Sequence of chain 1.B:
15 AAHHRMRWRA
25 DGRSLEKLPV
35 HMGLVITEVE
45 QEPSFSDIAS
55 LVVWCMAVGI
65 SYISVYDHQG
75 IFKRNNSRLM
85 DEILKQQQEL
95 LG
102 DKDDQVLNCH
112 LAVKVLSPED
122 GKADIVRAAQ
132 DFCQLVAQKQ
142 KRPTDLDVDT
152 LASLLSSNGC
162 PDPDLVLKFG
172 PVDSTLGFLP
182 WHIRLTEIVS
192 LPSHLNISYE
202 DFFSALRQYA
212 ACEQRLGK

Binding-site contacts:
Ligand atom O3B contacts residue GLY42 of chain 1.A at 3.1 Å.
Ligand atom O3A contacts residue ASN43 of chain 1.A at 3.3 Å (h-bond).
Ligand atom C4 contacts residue ISY1 of chain 1.C at 3.5 Å.
Ligand atom O3B contacts residue ARG45 of chain 1.A at 2.6 Å (salt-bridge).
Ligand atom O2A contacts residue ARG44 of chain 1.A at 3.4 Å (salt-bridge).
Ligand atom S1 contacts residue GLY42 of chain 1.A at 3.4 Å (h-bond).
Ligand atom PB contacts residue MG1 of chain 1.E at 3.3 Å.
Ligand atom C1 contacts residue MET40 of chain 1.A at 3.3 Å (hydrophobic).
Ligand atom O1A contacts residue MG1 of chain 1.E at 2.2 Å.
Ligand atom O1B contacts residue ARG45 of chain 1.A at 2.8 Å (salt-bridge).
Ligand atom C19 contacts residue PHE161 of chain 1.A at 3.1 Å (hydrophobic).
Ligand atom O1B contacts residue GLY42 of chain 1.A at 3.6 Å.
Ligand atom C3 contacts residue ISY1 of chain 1.C at 3.6 Å.
Ligand atom O2A contacts residue ARG92 of chain 1.A at 2.7 Å (salt-bridge).
Ligand atom O2A contacts residue HIS58 of chain 1.A at 3.3 Å.
Ligand atom C7 contacts residue ASN43 of chain 1.A at 3.6 Å.
Ligand atom O2B contacts residue ARG44 of chain 1.A at 3.0 Å (salt-bridge).
Ligand atom O3A contacts residue ARG44 of chain 1.A at 3.0 Å (salt-bridge).
Ligand atom O1A contacts residue ASP41 of chain 1.A at 3.3 Å (salt-bridge).
Ligand atom C2 contacts residue ISY1 of chain 1.C at 3.6 Å.
Ligand atom C10 contacts residue PHE62 of chain 1.A at 3.6 Å (hydrophobic).
Ligand atom O1B contacts residue ASP41 of chain 1.A at 2.6 Å (salt-bridge).
Ligand atom O1B contacts residue MG1 of chain 1.E at 1.9 Å.
Ligand atom S1 contacts residue ASP41 of chain 1.A at 3.7 Å.
Ligand atom O1A contacts residue ARG92 of chain 1.A at 2.9 Å (salt-bridge).
Ligand atom C5 contacts residue ALA84 of chain 1.A at 3.0 Å (hydrophobic).
Ligand atom C18 contacts residue ALA104 of chain 1.A at 3.5 Å (hydrophobic).
Ligand atom S1 contacts residue MET40 of chain 1.A at 3.4 Å (h-bond).
Ligand atom O3B contacts residue ARG44 of chain 1.A at 3.5 Å (salt-bridge).
Ligand atom C10 contacts residue GLY61 of chain 1.A at 3.5 Å.
Ligand atom PA contacts residue MG1 of chain 1.E at 3.4 Å.
Ligand atom C6 contacts residue ASN43 of chain 1.A at 3.7 Å.
Ligand atom C20 contacts residue LEU100 of chain 1.A at 3.3 Å (hydrophobic).
Ligand atom S1 contacts residue ASN43 of chain 1.A at 3.4 Å (h-bond).
Ligand atom C2 contacts residue MET40 of chain 1.A at 2.9 Å (hydrophobic).
Ligand atom C14 contacts residue LEU65 of chain 1.A at 3.4 Å (hydrophobic).
Ligand atom PA contacts residue ARG92 of chain 1.A at 3.7 Å.
Ligand atom PB contacts residue ARG45 of chain 1.A at 3.6 Å.
Ligand atom O1A contacts residue ISY1 of chain 1.C at 3.1 Å (h-bond).
Ligand atom C19 contacts residue ALA104 of chain 1.A at 3.4 Å (hydrophobic).

A protein and the small-molecule ligand that binds it are described below.
Small molecule (SMILES): CC(C)=CCC/C(C)=C/CCC(C)=CCCC(C)=CCS[P](=O)(O)OP(=O)(O)O

Sequence of chain 1.A:
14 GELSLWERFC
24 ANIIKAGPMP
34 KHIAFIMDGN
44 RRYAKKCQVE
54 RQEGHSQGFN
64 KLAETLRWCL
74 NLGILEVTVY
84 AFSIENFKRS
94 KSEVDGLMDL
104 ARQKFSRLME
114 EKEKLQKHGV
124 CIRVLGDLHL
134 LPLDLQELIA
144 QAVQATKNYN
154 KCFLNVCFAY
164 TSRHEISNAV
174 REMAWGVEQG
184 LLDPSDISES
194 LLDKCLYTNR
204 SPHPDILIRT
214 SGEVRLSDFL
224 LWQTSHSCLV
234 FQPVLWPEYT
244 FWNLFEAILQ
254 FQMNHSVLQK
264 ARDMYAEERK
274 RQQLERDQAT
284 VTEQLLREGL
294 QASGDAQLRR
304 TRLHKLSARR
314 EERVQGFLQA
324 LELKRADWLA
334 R